Binding-site contacts:
Ligand atom C4 contacts residue ASN345 of chain 1.A at 4.3 Å.
Ligand atom O1A contacts residue GLY344 of chain 1.A at 2.9 Å.
Ligand atom C3 contacts residue ASN345 of chain 1.A at 3.5 Å.
Ligand atom O4 contacts residue ASN345 of chain 1.A at 4.2 Å.
Ligand atom O1B contacts residue PRO341 of chain 1.A at 4.5 Å.
Ligand atom C7 contacts residue ARG355 of chain 1.A at 4.3 Å.
Ligand atom O1A contacts residue ASN345 of chain 1.A at 2.5 Å (h-bond).
Ligand atom O4 contacts residue ILE404 of chain 1.A at 4.3 Å.
Ligand atom C8 contacts residue TYR358 of chain 1.A at 4.4 Å (hydrophobic).
Ligand atom O1B contacts residue ASN345 of chain 1.A at 4.2 Å.
Ligand atom C1 contacts residue ARG355 of chain 1.A at 3.3 Å.
Ligand atom C1 contacts residue ASN345 of chain 1.A at 3.5 Å.
Ligand atom O1B contacts residue TYR358 of chain 1.A at 3.7 Å.
Ligand atom C3 contacts residue ARG355 of chain 1.A at 3.5 Å.
Ligand atom C2 contacts residue ASN345 of chain 1.A at 4.1 Å.
Ligand atom O1B contacts residue ARG355 of chain 1.A at 3.9 Å.
Ligand atom O6 contacts residue ARG355 of chain 1.A at 2.9 Å (salt-bridge).
Ligand atom O9 contacts residue ILE363 of chain 1.A at 4.1 Å.
Ligand atom O1A contacts residue ARG355 of chain 1.A at 2.6 Å (salt-bridge).
Ligand atom O2 contacts residue ASN345 of chain 1.A at 4.3 Å.
Ligand atom C2 contacts residue ARG355 of chain 1.A at 3.5 Å.
Ligand atom C6 contacts residue ARG355 of chain 1.A at 3.7 Å.
Ligand atom O4 contacts residue ARG355 of chain 1.A at 3.6 Å.
Ligand atom C1 contacts residue GLY344 of chain 1.A at 3.5 Å.
Ligand atom O4 contacts residue ASP276 of chain 1.A at 4.3 Å.
Ligand atom O1B contacts residue GLY344 of chain 1.A at 3.6 Å.
Ligand atom C5 contacts residue ARG355 of chain 1.A at 3.4 Å.
Ligand atom O9 contacts residue TYR358 of chain 1.A at 4.1 Å.
Ligand atom O1A contacts residue PRO341 of chain 1.A at 4.5 Å.
Ligand atom O7 contacts residue ARG355 of chain 1.A at 3.9 Å.
Ligand atom C4 contacts residue ARG355 of chain 1.A at 3.7 Å.

Sequence of chain 1.A:
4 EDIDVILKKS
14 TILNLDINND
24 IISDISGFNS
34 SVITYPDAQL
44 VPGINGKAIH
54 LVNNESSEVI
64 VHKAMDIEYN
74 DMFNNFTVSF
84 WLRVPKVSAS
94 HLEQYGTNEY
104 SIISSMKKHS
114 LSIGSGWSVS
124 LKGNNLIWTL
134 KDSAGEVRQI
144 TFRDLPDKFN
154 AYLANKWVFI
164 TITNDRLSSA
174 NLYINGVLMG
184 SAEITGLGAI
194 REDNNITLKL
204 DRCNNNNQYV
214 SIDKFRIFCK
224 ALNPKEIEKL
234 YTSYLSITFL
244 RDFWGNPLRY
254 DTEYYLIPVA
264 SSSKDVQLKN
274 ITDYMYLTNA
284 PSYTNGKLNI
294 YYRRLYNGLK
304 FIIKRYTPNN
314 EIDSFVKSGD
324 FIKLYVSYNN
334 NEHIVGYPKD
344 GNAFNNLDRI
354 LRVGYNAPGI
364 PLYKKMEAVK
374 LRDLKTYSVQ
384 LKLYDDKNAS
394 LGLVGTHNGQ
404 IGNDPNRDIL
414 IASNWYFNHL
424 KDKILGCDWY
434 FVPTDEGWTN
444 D

A protein and the small-molecule ligand that binds it are described below.
Small molecule (SMILES): CC(=O)N[C@H]1[C@H]([C@H](O)[C@H](O)CO)O[C@](O)(C(=O)O)C[C@@H]1O